Sequence of chain 1.D:
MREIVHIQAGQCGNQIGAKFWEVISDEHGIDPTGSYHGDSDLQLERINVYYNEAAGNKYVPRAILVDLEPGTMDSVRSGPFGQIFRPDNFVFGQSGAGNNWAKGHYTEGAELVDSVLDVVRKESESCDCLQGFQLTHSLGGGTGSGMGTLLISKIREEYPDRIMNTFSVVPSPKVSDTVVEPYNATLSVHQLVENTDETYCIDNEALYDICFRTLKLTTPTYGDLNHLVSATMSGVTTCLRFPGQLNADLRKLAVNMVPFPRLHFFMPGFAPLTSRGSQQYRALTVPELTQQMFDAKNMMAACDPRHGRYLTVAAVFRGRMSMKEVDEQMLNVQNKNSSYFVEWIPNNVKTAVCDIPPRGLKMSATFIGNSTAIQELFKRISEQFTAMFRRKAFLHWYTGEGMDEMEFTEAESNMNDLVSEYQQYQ

The small molecule below binds the protein below.
Small molecule (SMILES): CC(=O)O[C@H]1[C@H]2[C@H]([C@@H]3[C@@H](O)[C@@H]4[C@H]([C@H](C)C[C@]5(O)OC(=O)[C@@](C)(O)[C@]45C)[C@@]3(C)[C@H]1OC(C)=O)[C@@H](O)C(=O)[C@H]1C[C@@H]3O[C@@H]3[C@H](OC(C)=O)[C@]21C

Binding-site contacts:
Ligand atom OAH contacts residue LEU215 of chain 1.D at 4.3 Å.
Ligand atom OAD contacts residue ARG276 of chain 1.D at 3.6 Å.
Ligand atom CBB contacts residue ASP224 of chain 1.D at 4.3 Å.
Ligand atom OBS contacts residue LYS19 of chain 1.D at 3.1 Å.
Ligand atom OBS contacts residue ASP224 of chain 1.D at 3.5 Å (salt-bridge).
Ligand atom OBQ contacts residue LYS19 of chain 1.D at 3.4 Å (salt-bridge).
Ligand atom CAA contacts residue ARG276 of chain 1.D at 4.0 Å.
Ligand atom OAC contacts residue HIS227 of chain 1.D at 4.2 Å.
Ligand atom CBG contacts residue ASP224 of chain 1.D at 2.9 Å.
Ligand atom CBN contacts residue ARG276 of chain 1.D at 2.8 Å.
Ligand atom OBQ contacts residue HIS227 of chain 1.D at 4.5 Å.
Ligand atom CBI contacts residue GLY223 of chain 1.D at 4.4 Å.
Ligand atom CAA contacts residue LEU361 of chain 1.D at 4.4 Å (hydrophobic).
Ligand atom CBI contacts residue ASP224 of chain 1.D at 2.9 Å.
Ligand atom CBE contacts residue ASP224 of chain 1.D at 2.7 Å.
Ligand atom CBL contacts residue HIS227 of chain 1.D at 3.6 Å.
Ligand atom OBT contacts residue HIS227 of chain 1.D at 4.4 Å.
Ligand atom CAE contacts residue LEU361 of chain 1.D at 4.3 Å (hydrophobic).
Ligand atom CAQ contacts residue ARG276 of chain 1.D at 3.9 Å.
Ligand atom CBH contacts residue ASP224 of chain 1.D at 3.4 Å.
Ligand atom CBC contacts residue ASP224 of chain 1.D at 3.6 Å.
Ligand atom CAE contacts residue ARG359 of chain 1.D at 4.4 Å.
Ligand atom CAR contacts residue ARG276 of chain 1.D at 3.8 Å.
Ligand atom CBF contacts residue ASP224 of chain 1.D at 1.8 Å.
Ligand atom CBL contacts residue ASP224 of chain 1.D at 3.2 Å.
Ligand atom CBD contacts residue ASP224 of chain 1.D at 3.7 Å.
Ligand atom OBV contacts residue ASP224 of chain 1.D at 3.8 Å.
Ligand atom OBS contacts residue GLY223 of chain 1.D at 3.6 Å.
Ligand atom OAG contacts residue HIS227 of chain 1.D at 3.4 Å (h-bond).
Ligand atom CBH contacts residue LYS19 of chain 1.D at 4.4 Å.
Ligand atom CBM contacts residue ASP224 of chain 1.D at 2.3 Å.
Ligand atom CAZ contacts residue ARG276 of chain 1.D at 4.2 Å.
Ligand atom OBJ contacts residue ASP224 of chain 1.D at 2.6 Å (salt-bridge).
Ligand atom CAK contacts residue HIS227 of chain 1.D at 4.1 Å.
Ligand atom CBI contacts residue LYS19 of chain 1.D at 4.0 Å.
Ligand atom OBK contacts residue LEU361 of chain 1.D at 3.6 Å.
Ligand atom CAI contacts residue ARG359 of chain 1.D at 3.9 Å.